Binding-site contacts:
Ligand atom O7 contacts residue ASN308 of chain 1.H at 3.8 Å.
Ligand atom C7 contacts residue ASN308 of chain 1.H at 3.2 Å.
Ligand atom C8 contacts residue ASN308 of chain 1.H at 3.2 Å.
Ligand atom O5 contacts residue ASN308 of chain 1.H at 2.3 Å (h-bond).
Ligand atom C1 contacts residue TRP364 of chain 1.H at 4.2 Å (hydrophobic).
Ligand atom C1 contacts residue ASN308 of chain 1.H at 1.4 Å.
Ligand atom N2 contacts residue ASN308 of chain 1.H at 2.9 Å (h-bond).
Ligand atom C2 contacts residue ASN308 of chain 1.H at 2.4 Å.
Ligand atom C4 contacts residue ASN308 of chain 1.H at 4.2 Å.
Ligand atom O5 contacts residue TRP364 of chain 1.H at 4.4 Å.
Ligand atom C3 contacts residue ASN308 of chain 1.H at 3.8 Å.
Ligand atom C5 contacts residue ASN308 of chain 1.H at 3.6 Å.

A small-molecule ligand and the protein it binds are described below.
Small molecule (SMILES): CC(=O)N[C@@H]1[C@@H](O)[C@H](O)[C@@H](CO)O[C@H]1O

Sequence of chain 1.H:
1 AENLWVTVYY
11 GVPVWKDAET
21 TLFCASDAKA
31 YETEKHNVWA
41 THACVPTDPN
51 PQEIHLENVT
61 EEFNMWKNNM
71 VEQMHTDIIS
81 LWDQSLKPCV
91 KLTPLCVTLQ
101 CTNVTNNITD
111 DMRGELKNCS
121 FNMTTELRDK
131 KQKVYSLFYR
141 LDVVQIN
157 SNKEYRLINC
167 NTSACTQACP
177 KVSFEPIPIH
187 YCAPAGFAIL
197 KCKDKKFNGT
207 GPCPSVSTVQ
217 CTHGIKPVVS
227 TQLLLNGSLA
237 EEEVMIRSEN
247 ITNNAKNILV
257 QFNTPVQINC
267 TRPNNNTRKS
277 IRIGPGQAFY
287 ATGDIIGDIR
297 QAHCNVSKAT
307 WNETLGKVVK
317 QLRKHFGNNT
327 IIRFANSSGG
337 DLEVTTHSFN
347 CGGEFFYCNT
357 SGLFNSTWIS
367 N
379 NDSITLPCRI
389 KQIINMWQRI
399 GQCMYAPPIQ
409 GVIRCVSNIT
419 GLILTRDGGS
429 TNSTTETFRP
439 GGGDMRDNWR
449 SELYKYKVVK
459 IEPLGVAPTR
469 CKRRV